This small molecule binds to this protein.
Small molecule (SMILES): CC(=O)N[C@@H]1[C@@H](O)[C@H](O)[C@@H](CO)O[C@H]1O

Binding-site contacts:
Ligand atom C1 contacts residue ASN231 of chain 1.C at 1.4 Å.
Ligand atom C5 contacts residue THR105 of chain 1.C at 4.4 Å.
Ligand atom N2 contacts residue ASN231 of chain 1.C at 2.9 Å (h-bond).
Ligand atom C8 contacts residue ASN231 of chain 1.C at 3.9 Å.
Ligand atom C5 contacts residue ASN231 of chain 1.C at 3.7 Å.
Ligand atom C3 contacts residue ASN231 of chain 1.C at 3.8 Å.
Ligand atom O7 contacts residue ASN231 of chain 1.C at 3.1 Å (h-bond).
Ligand atom C4 contacts residue ASN231 of chain 1.C at 4.2 Å.
Ligand atom C7 contacts residue ASN231 of chain 1.C at 3.2 Å.
Ligand atom C1 contacts residue THR105 of chain 1.C at 4.3 Å.
Ligand atom C2 contacts residue ASN231 of chain 1.C at 2.4 Å.
Ligand atom O5 contacts residue ASN231 of chain 1.C at 2.4 Å (h-bond).
Ligand atom O6 contacts residue THR105 of chain 1.C at 4.0 Å.
Ligand atom C6 contacts residue THR105 of chain 1.C at 3.7 Å.
Ligand atom O5 contacts residue THR105 of chain 1.C at 3.9 Å.

Sequence of chain 1.C:
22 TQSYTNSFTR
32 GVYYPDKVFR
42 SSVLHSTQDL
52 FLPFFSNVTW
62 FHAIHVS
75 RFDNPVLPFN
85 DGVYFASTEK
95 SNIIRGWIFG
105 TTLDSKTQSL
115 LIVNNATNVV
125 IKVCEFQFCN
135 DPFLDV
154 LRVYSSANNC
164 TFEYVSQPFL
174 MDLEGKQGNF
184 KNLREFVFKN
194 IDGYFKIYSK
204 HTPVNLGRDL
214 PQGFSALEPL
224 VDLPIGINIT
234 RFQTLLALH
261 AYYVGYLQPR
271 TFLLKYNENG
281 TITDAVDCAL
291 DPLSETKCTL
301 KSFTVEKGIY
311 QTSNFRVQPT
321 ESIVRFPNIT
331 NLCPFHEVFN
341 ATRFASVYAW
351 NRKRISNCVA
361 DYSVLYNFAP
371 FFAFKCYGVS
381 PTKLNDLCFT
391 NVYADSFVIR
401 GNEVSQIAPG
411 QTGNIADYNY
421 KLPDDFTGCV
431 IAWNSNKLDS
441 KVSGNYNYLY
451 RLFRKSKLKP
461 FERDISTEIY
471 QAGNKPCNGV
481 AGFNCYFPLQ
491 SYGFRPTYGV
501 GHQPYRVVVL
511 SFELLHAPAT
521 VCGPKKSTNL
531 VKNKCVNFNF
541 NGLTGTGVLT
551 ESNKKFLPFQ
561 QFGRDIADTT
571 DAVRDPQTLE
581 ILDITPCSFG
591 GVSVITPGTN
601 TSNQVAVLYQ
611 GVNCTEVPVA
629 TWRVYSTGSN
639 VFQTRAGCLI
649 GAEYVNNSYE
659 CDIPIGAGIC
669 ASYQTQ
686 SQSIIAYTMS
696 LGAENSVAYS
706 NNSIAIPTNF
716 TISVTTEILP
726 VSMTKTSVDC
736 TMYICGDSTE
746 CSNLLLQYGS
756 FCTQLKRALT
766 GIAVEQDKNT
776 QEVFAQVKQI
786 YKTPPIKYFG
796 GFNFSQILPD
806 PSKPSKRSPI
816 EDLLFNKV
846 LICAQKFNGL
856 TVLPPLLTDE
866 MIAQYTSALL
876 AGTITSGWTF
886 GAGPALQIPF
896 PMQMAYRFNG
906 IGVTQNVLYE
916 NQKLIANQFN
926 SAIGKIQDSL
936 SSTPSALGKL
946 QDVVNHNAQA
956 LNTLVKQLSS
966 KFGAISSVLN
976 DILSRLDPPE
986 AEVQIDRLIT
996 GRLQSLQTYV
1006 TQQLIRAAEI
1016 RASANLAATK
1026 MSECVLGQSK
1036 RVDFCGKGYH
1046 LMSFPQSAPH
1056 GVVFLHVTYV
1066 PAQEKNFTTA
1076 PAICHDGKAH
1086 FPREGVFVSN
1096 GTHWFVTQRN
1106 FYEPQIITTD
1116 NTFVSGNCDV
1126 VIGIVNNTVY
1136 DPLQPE